This small molecule binds to this protein.
Small molecule (SMILES): O=C[C@@H](Cc1ccc(C(=O)c2ccccc2)cc1)NC(=O)CCC1CCCCC1

Sequence of chain 1.B:
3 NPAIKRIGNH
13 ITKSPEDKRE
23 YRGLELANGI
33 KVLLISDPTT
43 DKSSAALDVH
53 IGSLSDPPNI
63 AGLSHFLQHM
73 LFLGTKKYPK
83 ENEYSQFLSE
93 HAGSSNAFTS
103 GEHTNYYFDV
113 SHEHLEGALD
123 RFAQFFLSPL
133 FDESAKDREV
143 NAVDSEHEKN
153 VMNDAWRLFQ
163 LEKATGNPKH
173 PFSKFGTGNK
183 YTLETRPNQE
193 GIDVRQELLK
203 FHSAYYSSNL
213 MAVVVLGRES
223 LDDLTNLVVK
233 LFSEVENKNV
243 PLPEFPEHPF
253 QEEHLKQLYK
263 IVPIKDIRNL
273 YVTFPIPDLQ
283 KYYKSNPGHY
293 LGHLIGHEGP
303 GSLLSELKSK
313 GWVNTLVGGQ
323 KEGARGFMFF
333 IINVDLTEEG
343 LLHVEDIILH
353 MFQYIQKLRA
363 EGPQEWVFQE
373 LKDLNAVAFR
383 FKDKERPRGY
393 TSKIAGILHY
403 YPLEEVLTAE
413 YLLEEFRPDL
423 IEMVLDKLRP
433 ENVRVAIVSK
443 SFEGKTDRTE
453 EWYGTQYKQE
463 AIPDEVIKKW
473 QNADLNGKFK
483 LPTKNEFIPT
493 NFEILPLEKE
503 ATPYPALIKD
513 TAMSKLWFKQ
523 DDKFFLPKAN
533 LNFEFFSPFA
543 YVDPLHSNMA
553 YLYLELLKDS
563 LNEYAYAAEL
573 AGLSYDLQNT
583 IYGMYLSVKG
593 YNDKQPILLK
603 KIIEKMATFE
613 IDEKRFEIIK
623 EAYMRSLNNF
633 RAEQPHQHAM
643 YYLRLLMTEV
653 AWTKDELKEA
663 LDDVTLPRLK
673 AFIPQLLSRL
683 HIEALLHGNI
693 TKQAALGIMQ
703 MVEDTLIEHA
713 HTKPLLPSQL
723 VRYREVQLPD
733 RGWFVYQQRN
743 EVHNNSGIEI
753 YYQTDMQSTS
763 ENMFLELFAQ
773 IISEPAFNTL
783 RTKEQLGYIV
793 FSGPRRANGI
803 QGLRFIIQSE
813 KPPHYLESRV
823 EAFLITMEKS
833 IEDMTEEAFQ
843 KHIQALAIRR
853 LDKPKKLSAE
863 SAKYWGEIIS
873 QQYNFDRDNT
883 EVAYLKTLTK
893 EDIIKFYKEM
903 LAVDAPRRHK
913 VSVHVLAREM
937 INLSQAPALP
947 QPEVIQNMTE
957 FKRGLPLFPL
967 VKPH

Binding-site contacts:
Ligand atom C6 contacts residue ARG436 of chain 1.B at 3.7 Å.
Ligand atom O contacts residue LYS323 of chain 1.B at 3.2 Å.
Ligand atom CD1 contacts residue PHE161 of chain 1.B at 3.8 Å (hydrophobic).
Ligand atom CE1 contacts residue LEU160 of chain 1.B at 3.5 Å (hydrophobic).
Ligand atom CD1 contacts residue LYS323 of chain 1.B at 3.8 Å.
Ligand atom CB contacts residue LYS323 of chain 1.B at 3.9 Å.
Ligand atom C5 contacts residue GLU164 of chain 1.B at 3.8 Å.
Ligand atom CG contacts residue LEU160 of chain 1.B at 4.0 Å (hydrophobic).
Ligand atom CD1 contacts residue LEU160 of chain 1.B at 3.8 Å (hydrophobic).
Ligand atom CE1 contacts residue GLU164 of chain 1.B at 3.5 Å.
Ligand atom C3 contacts residue GLU164 of chain 1.B at 4.0 Å.
Ligand atom CE1 contacts residue LYS323 of chain 1.B at 4.0 Å.
Ligand atom CA contacts residue LYS323 of chain 1.B at 4.0 Å.
Ligand atom CZ contacts residue VAL319 of chain 1.B at 3.9 Å (hydrophobic).
Ligand atom C1 contacts residue LEU163 of chain 1.B at 3.7 Å (hydrophobic).
Ligand atom C2 contacts residue LEU163 of chain 1.B at 3.4 Å (hydrophobic).
Ligand atom C6 contacts residue TYR261 of chain 1.B at 3.8 Å (hydrophobic).
Ligand atom C6 contacts residue THR167 of chain 1.B at 3.9 Å.
Ligand atom C2 contacts residue GLU164 of chain 1.B at 3.7 Å.
Ligand atom CB contacts residue LYN1 of chain 1.K at 2.7 Å.
Ligand atom C2 contacts residue ILE263 of chain 1.B at 3.8 Å (hydrophobic).
Ligand atom CE2 contacts residue VAL319 of chain 1.B at 2.8 Å (hydrophobic).
Ligand atom CD1 contacts residue LYS323 of chain 1.B at 3.8 Å.
Ligand atom O1 contacts residue THR275 of chain 1.B at 3.3 Å (h-bond).
Ligand atom CA contacts residue LYN1 of chain 1.K at 2.5 Å.
Ligand atom C4 contacts residue GLU164 of chain 1.B at 3.9 Å.
Ligand atom CE2 contacts residue ILE333 of chain 1.B at 3.9 Å (hydrophobic).
Ligand atom CD2 contacts residue TYR273 of chain 1.B at 3.5 Å (hydrophobic).
Ligand atom C3 contacts residue LEU160 of chain 1.B at 3.6 Å (hydrophobic).
Ligand atom CE2 contacts residue TYR273 of chain 1.B at 3.3 Å (hydrophobic).
Ligand atom N contacts residue LYN1 of chain 1.K at 3.2 Å (h-bond).
Ligand atom O1 contacts residue TYR273 of chain 1.B at 3.8 Å.
Ligand atom CD1 contacts residue GLN322 of chain 1.B at 3.8 Å.
Ligand atom CD2 contacts residue VAL319 of chain 1.B at 3.6 Å (hydrophobic).
Ligand atom O contacts residue LYN1 of chain 1.K at 2.3 Å (h-bond).
Ligand atom CE1 contacts residue GLN322 of chain 1.B at 3.1 Å.
Ligand atom C5 contacts residue ALA438 of chain 1.B at 3.9 Å (hydrophobic).
Ligand atom C7 contacts residue GLU164 of chain 1.B at 4.0 Å.
Ligand atom O1 contacts residue GLU164 of chain 1.B at 3.6 Å.
Ligand atom C contacts residue LYN1 of chain 1.K at 1.4 Å.